Sequence of chain 1.B:
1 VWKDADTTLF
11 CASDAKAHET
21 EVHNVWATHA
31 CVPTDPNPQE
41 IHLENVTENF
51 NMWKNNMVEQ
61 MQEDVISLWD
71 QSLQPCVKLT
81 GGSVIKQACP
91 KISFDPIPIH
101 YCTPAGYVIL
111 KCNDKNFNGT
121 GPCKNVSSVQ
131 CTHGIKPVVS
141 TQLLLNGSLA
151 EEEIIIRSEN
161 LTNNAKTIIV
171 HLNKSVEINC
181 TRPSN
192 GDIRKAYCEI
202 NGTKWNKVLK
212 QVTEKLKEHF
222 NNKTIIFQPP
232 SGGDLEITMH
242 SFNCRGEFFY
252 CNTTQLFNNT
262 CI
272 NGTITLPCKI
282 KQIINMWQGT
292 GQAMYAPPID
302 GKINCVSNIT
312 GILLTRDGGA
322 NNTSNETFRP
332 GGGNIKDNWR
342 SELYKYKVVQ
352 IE

Binding-site contacts:
Ligand atom C4 contacts residue ASN160 of chain 1.B at 4.0 Å.
Ligand atom O5 contacts residue THR162 of chain 1.B at 4.1 Å.
Ligand atom C1 contacts residue ASN160 of chain 1.B at 1.4 Å.
Ligand atom C7 contacts residue ASN160 of chain 1.B at 3.2 Å.
Ligand atom O5 contacts residue ASN163 of chain 1.B at 3.3 Å.
Ligand atom O6 contacts residue ASN163 of chain 1.B at 3.7 Å.
Ligand atom C1 contacts residue ASN163 of chain 1.B at 4.1 Å.
Ligand atom C8 contacts residue ASN160 of chain 1.B at 4.3 Å.
Ligand atom C5 contacts residue ASN160 of chain 1.B at 3.6 Å.
Ligand atom C3 contacts residue ASN160 of chain 1.B at 3.6 Å.
Ligand atom O7 contacts residue ASN160 of chain 1.B at 3.4 Å (h-bond).
Ligand atom C1 contacts residue THR162 of chain 1.B at 4.2 Å.
Ligand atom C6 contacts residue THR162 of chain 1.B at 4.2 Å.
Ligand atom O5 contacts residue ASN160 of chain 1.B at 2.4 Å (h-bond).
Ligand atom N2 contacts residue ASN160 of chain 1.B at 2.7 Å (h-bond).
Ligand atom C5 contacts residue THR162 of chain 1.B at 4.1 Å.
Ligand atom C6 contacts residue ASN163 of chain 1.B at 3.9 Å.
Ligand atom C2 contacts residue ASN160 of chain 1.B at 2.2 Å.
Ligand atom C5 contacts residue ASN163 of chain 1.B at 4.2 Å.

This protein binds this small molecule.
Small molecule (SMILES): CC(=O)N[C@@H]1[C@@H](O)[C@H](O)[C@@H](CO)O[C@H]1O